A protein and the small-molecule ligand that binds it are described below.
Small molecule (SMILES): CN1CCN(c2nc3c(F)cccc3c(=O)n2-c2ccc(Oc3ccc(F)cc3)cc2)CC1

Sequence of chain 1.B:
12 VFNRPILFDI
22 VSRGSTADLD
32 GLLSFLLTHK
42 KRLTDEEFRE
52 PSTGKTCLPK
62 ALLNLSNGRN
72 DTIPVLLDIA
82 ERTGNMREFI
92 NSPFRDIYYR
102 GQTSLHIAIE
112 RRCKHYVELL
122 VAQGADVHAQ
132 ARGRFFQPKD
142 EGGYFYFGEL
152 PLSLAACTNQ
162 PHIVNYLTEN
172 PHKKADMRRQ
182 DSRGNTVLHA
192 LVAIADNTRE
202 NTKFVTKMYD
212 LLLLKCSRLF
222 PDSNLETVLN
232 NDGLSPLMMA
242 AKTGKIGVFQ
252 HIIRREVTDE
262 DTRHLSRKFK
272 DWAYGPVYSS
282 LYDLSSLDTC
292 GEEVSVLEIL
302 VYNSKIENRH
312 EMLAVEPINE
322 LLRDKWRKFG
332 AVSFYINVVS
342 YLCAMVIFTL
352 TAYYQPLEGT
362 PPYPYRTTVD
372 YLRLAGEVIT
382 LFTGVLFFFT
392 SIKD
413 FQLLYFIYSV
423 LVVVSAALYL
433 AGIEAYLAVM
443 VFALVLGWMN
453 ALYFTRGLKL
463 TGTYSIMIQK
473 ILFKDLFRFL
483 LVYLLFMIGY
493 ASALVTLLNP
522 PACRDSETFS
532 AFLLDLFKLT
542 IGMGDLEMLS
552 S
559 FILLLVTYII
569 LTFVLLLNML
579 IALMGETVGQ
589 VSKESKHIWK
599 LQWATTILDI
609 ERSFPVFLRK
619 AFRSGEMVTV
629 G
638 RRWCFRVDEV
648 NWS

Binding-site contacts:
Ligand atom C9 contacts residue PHE388 of chain 1.B at 3.4 Å (hydrophobic).
Ligand atom C22 contacts residue SER334 of chain 1.B at 3.1 Å.
Ligand atom C14 contacts residue ASN338 of chain 1.B at 3.1 Å.
Ligand atom N3 contacts residue PHE388 of chain 1.B at 3.3 Å.
Ligand atom F1 contacts residue GLN414 of chain 1.B at 3.8 Å.
Ligand atom C16 contacts residue PHE456 of chain 1.B at 3.2 Å (hydrophobic).
Ligand atom N4 contacts residue PHE388 of chain 1.B at 3.5 Å.
Ligand atom C3 contacts residue ASP395 of chain 1.B at 3.6 Å.
Ligand atom C15 contacts residue ASN452 of chain 1.B at 3.1 Å.
Ligand atom C10 contacts residue PHE456 of chain 1.B at 3.4 Å (hydrophobic).
Ligand atom N3 contacts residue PHE456 of chain 1.B at 3.8 Å.
Ligand atom C7 contacts residue PHE456 of chain 1.B at 3.3 Å (hydrophobic).
Ligand atom C7 contacts residue ASN338 of chain 1.B at 3.4 Å.
Ligand atom O1 contacts residue PHE456 of chain 1.B at 3.4 Å.
Ligand atom F1 contacts residue PHE413 of chain 1.B at 2.9 Å.
Ligand atom C6 contacts residue ASP395 of chain 1.B at 3.5 Å.
Ligand atom C5 contacts residue PHE388 of chain 1.B at 3.4 Å (hydrophobic).
Ligand atom C6 contacts residue SER392 of chain 1.B at 3.6 Å.
Ligand atom C4 contacts residue ASP395 of chain 1.B at 3.4 Å.
Ligand atom C15 contacts residue PHE456 of chain 1.B at 3.8 Å (hydrophobic).
Ligand atom O1 contacts residue ASN338 of chain 1.B at 2.3 Å (h-bond).
Ligand atom C8 contacts residue PHE388 of chain 1.B at 3.8 Å (hydrophobic).
Ligand atom C18 contacts residue ASN338 of chain 1.B at 3.3 Å.
Ligand atom C7 contacts residue PHE388 of chain 1.B at 3.3 Å (hydrophobic).
Ligand atom N2 contacts residue ASP395 of chain 1.B at 3.7 Å.
Ligand atom C10 contacts residue PHE388 of chain 1.B at 3.3 Å (hydrophobic).
Ligand atom C17 contacts residue ILE608 of chain 1.B at 3.5 Å (hydrophobic).
Ligand atom C21 contacts residue SER611 of chain 1.B at 3.6 Å.
Ligand atom C12 contacts residue PHE456 of chain 1.B at 3.2 Å (hydrophobic).
Ligand atom C8 contacts residue ASN338 of chain 1.B at 3.3 Å.
Ligand atom C20 contacts residue SER334 of chain 1.B at 3.0 Å.
Ligand atom C11 contacts residue PHE413 of chain 1.B at 3.9 Å (hydrophobic).
Ligand atom O2 contacts residue SER334 of chain 1.B at 2.8 Å (h-bond).
Ligand atom C13 contacts residue ASN338 of chain 1.B at 3.6 Å.
Ligand atom N3 contacts residue ASN338 of chain 1.B at 3.8 Å.
Ligand atom C2 contacts residue ASP607 of chain 1.B at 3.6 Å.
Ligand atom C1 contacts residue PHE388 of chain 1.B at 3.6 Å (hydrophobic).
Ligand atom C16 contacts residue ASN452 of chain 1.B at 3.0 Å.
Ligand atom O2 contacts residue SER611 of chain 1.B at 3.8 Å.
Ligand atom C14 contacts residue PHE388 of chain 1.B at 3.3 Å (hydrophobic).